Binding-site contacts:
Ligand atom N2 contacts residue ASN585 of chain 1.A at 2.9 Å (h-bond).
Ligand atom C3 contacts residue ASN585 of chain 1.A at 3.8 Å.
Ligand atom C7 contacts residue ARG570 of chain 1.A at 4.2 Å.
Ligand atom C4 contacts residue ASN585 of chain 1.A at 4.2 Å.
Ligand atom C2 contacts residue ASN585 of chain 1.A at 2.4 Å.
Ligand atom C7 contacts residue ASN585 of chain 1.A at 3.9 Å.
Ligand atom O5 contacts residue ASN585 of chain 1.A at 2.3 Å (h-bond).
Ligand atom C6 contacts residue THR568 of chain 1.A at 3.8 Å.
Ligand atom C8 contacts residue ARG570 of chain 1.A at 3.4 Å.
Ligand atom C5 contacts residue ASN585 of chain 1.A at 3.7 Å.
Ligand atom N2 contacts residue ARG570 of chain 1.A at 4.1 Å.
Ligand atom O5 contacts residue THR568 of chain 1.A at 4.1 Å.
Ligand atom C1 contacts residue ASN585 of chain 1.A at 1.4 Å.
Ligand atom O6 contacts residue THR568 of chain 1.A at 3.6 Å.

Sequence of chain 1.A:
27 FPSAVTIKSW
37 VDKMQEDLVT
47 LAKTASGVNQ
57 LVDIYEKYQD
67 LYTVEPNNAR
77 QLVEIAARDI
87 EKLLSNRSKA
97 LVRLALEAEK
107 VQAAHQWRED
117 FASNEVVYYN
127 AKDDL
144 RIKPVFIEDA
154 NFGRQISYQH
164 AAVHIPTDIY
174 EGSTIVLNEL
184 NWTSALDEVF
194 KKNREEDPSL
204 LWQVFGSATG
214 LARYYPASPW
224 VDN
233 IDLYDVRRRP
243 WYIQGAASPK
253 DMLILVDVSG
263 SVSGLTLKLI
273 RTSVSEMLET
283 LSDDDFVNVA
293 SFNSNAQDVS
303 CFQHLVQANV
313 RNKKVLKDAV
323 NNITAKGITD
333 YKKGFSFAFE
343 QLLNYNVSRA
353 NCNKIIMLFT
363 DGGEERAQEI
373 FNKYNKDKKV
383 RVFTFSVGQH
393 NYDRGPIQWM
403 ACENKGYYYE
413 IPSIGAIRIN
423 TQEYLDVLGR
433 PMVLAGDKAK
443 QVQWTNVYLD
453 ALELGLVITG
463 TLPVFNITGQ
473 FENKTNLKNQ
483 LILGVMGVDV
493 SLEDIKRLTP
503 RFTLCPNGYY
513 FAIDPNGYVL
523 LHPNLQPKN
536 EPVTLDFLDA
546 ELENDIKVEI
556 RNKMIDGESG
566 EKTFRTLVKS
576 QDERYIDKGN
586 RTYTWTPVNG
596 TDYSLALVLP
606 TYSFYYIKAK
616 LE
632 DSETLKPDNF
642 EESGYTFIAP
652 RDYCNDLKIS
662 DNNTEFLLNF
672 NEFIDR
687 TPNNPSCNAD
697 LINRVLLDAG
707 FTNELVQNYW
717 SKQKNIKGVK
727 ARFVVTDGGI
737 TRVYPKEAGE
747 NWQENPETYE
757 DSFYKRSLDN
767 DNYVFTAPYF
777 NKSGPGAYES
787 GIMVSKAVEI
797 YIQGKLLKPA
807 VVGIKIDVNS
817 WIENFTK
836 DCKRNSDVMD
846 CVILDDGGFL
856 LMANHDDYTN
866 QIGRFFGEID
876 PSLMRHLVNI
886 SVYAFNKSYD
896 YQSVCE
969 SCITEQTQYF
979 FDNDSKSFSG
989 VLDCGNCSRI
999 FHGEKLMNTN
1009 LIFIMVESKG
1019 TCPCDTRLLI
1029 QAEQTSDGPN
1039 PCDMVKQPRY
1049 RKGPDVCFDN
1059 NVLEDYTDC

This small molecule binds to this protein.
Small molecule (SMILES): CC(=O)N[C@@H]1[C@@H](O)[C@H](O)[C@@H](CO)O[C@H]1O